Binding-site contacts:
Ligand atom C contacts residue MET49 of chain 1.A at 4.0 Å (hydrophobic).
Ligand atom C1 contacts residue THR45 of chain 1.A at 4.4 Å.
Ligand atom C11 contacts residue CYS145 of chain 1.A at 1.8 Å (hydrophobic).
Ligand atom C5 contacts residue ASN142 of chain 1.A at 4.3 Å.
Ligand atom C contacts residue THR45 of chain 1.A at 3.9 Å.
Ligand atom C9 contacts residue ASN142 of chain 1.A at 3.6 Å.
Ligand atom C7 contacts residue THR26 of chain 1.A at 4.3 Å.
Ligand atom O1 contacts residue LEU27 of chain 1.A at 4.0 Å.
Ligand atom C8 contacts residue CYS145 of chain 1.A at 3.6 Å (hydrophobic).
Ligand atom C10 contacts residue CYS145 of chain 1.A at 2.8 Å (hydrophobic).
Ligand atom C11 contacts residue GLY143 of chain 1.A at 4.4 Å.
Ligand atom C1 contacts residue SER46 of chain 1.A at 3.8 Å.
Ligand atom O1 contacts residue ASN142 of chain 1.A at 3.8 Å.
Ligand atom C contacts residue CYS44 of chain 1.A at 3.4 Å (hydrophobic).
Ligand atom C10 contacts residue ASN142 of chain 1.A at 4.4 Å.
Ligand atom C contacts residue THR25 of chain 1.A at 4.2 Å.
Ligand atom C11 contacts residue HIS164 of chain 1.A at 4.3 Å.
Ligand atom O contacts residue ASN142 of chain 1.A at 3.7 Å.
Ligand atom C3 contacts residue SER46 of chain 1.A at 4.0 Å.
Ligand atom N1 contacts residue HIS41 of chain 1.A at 4.0 Å.
Ligand atom C10 contacts residue SER144 of chain 1.A at 4.2 Å.
Ligand atom O1 contacts residue CYS145 of chain 1.A at 3.1 Å (h-bond).
Ligand atom O1 contacts residue SER144 of chain 1.A at 3.2 Å (h-bond).
Ligand atom C2 contacts residue CYS44 of chain 1.A at 4.3 Å (hydrophobic).
Ligand atom C1 contacts residue CYS44 of chain 1.A at 4.3 Å (hydrophobic).
Ligand atom O1 contacts residue GLY143 of chain 1.A at 2.6 Å (h-bond).
Ligand atom C8 contacts residue HIS41 of chain 1.A at 3.5 Å.
Ligand atom N1 contacts residue GLY143 of chain 1.A at 4.3 Å.
Ligand atom C10 contacts residue GLY143 of chain 1.A at 3.5 Å.
Ligand atom C7 contacts residue LEU27 of chain 1.A at 4.2 Å (hydrophobic).
Ligand atom N1 contacts residue ASN142 of chain 1.A at 4.3 Å.
Ligand atom C contacts residue SER46 of chain 1.A at 3.7 Å.
Ligand atom C4 contacts residue ASN142 of chain 1.A at 4.3 Å.
Ligand atom C7 contacts residue THR25 of chain 1.A at 4.0 Å.
Ligand atom C1 contacts residue THR25 of chain 1.A at 4.3 Å.
Ligand atom C2 contacts residue THR25 of chain 1.A at 3.3 Å.
Ligand atom N1 contacts residue CYS145 of chain 1.A at 3.4 Å (h-bond).
Ligand atom C6 contacts residue THR25 of chain 1.A at 4.2 Å.
Ligand atom C6 contacts residue ASN142 of chain 1.A at 4.3 Å.
Ligand atom C8 contacts residue ASN142 of chain 1.A at 4.4 Å.

Sequence of chain 1.A:
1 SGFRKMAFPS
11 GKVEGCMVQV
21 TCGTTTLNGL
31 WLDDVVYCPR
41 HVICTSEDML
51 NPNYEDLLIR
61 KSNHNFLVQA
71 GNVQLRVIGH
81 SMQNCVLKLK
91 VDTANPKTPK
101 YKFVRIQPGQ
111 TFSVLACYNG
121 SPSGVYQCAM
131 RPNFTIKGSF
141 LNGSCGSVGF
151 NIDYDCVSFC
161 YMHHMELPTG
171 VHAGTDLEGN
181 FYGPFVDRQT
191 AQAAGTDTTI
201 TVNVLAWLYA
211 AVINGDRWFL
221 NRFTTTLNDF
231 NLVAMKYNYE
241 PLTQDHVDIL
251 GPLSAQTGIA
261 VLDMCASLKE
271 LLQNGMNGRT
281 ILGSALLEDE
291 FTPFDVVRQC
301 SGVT

The protein below binds the small molecule below.
Small molecule (SMILES): CC(=O)N1CCC(C(=O)N(C)C(C)C)CC1